Sequence of chain 1.A:
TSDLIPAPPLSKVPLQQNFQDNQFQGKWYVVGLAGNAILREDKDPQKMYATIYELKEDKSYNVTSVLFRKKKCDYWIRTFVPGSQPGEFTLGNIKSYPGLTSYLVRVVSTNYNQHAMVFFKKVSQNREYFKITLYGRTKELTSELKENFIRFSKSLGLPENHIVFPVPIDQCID

Binding-site contacts:
Ligand atom C15 contacts residue SER70 of chain 1.A at 4.1 Å.
Ligand atom C9 contacts residue TRP81 of chain 1.A at 4.0 Å (hydrophobic).
Ligand atom C9 contacts residue SER70 of chain 1.A at 4.0 Å.
Ligand atom C21 contacts residue TRP81 of chain 1.A at 4.0 Å (hydrophobic).
Ligand atom C6 contacts residue DBH1 of chain 1.G at 4.1 Å.
Ligand atom C12 contacts residue TYR54 of chain 1.A at 3.5 Å (hydrophobic).
Ligand atom C6 contacts residue FE1 of chain 1.D at 3.0 Å.
Ligand atom O3 contacts residue DBH1 of chain 1.G at 3.1 Å (h-bond).
Ligand atom C12 contacts residue ARG83 of chain 1.A at 4.1 Å.
Ligand atom O3 contacts residue LYS136 of chain 1.A at 4.2 Å.
Ligand atom C9 contacts residue LYS136 of chain 1.A at 3.6 Å.
Ligand atom C6 contacts residue DBS1 of chain 1.H at 4.0 Å.
Ligand atom O6 contacts residue LYS136 of chain 1.A at 2.5 Å (salt-bridge).
Ligand atom O9 contacts residue LEU72 of chain 1.A at 4.2 Å.
Ligand atom C3 contacts residue LYS136 of chain 1.A at 4.0 Å.
Ligand atom O6 contacts residue FE1 of chain 1.D at 2.3 Å.
Ligand atom O17 contacts residue TRP81 of chain 1.A at 4.1 Å.
Ligand atom O3 contacts residue FE1 of chain 1.D at 1.8 Å.
Ligand atom C3 contacts residue TRP81 of chain 1.A at 3.4 Å (hydrophobic).
Ligand atom C6 contacts residue LYS136 of chain 1.A at 3.1 Å.
Ligand atom C9 contacts residue ARG83 of chain 1.A at 3.5 Å.
Ligand atom C9 contacts residue TYR54 of chain 1.A at 4.0 Å (hydrophobic).
Ligand atom C3 contacts residue DBH1 of chain 1.G at 4.0 Å.
Ligand atom O3 contacts residue DBS1 of chain 1.H at 3.1 Å (h-bond).
Ligand atom C18 contacts residue FE1 of chain 1.D at 4.2 Å.
Ligand atom O3 contacts residue TRP81 of chain 1.A at 3.9 Å.
Ligand atom C12 contacts residue SER70 of chain 1.A at 3.5 Å.
Ligand atom C3 contacts residue DBS1 of chain 1.H at 4.0 Å.
Ligand atom C3 contacts residue FE1 of chain 1.D at 2.8 Å.
Ligand atom C15 contacts residue TRP81 of chain 1.A at 3.3 Å (hydrophobic).
Ligand atom O9 contacts residue TRP81 of chain 1.A at 4.1 Å.
Ligand atom O6 contacts residue DBH1 of chain 1.G at 3.4 Å (h-bond).
Ligand atom O6 contacts residue DBS1 of chain 1.H at 2.9 Å (h-bond).
Ligand atom C18 contacts residue TRP81 of chain 1.A at 3.4 Å (hydrophobic).
Ligand atom O6 contacts residue TYR108 of chain 1.A at 4.0 Å.
Ligand atom C15 contacts residue TYR54 of chain 1.A at 4.2 Å (hydrophobic).
Ligand atom C6 contacts residue ARG83 of chain 1.A at 4.1 Å.
Ligand atom C12 contacts residue TRP81 of chain 1.A at 3.7 Å (hydrophobic).
Ligand atom C6 contacts residue TRP81 of chain 1.A at 3.7 Å (hydrophobic).
Ligand atom O6 contacts residue TRP81 of chain 1.A at 4.3 Å.

A small-molecule ligand and the protein it binds are described below.
Small molecule (SMILES): O=C(O)c1cccc(O)c1O